The small molecule below binds the protein below.
Small molecule (SMILES): CC(=O)N1CCN(Cc2cccc(Cl)c2)[C@@H](CC(C)C)C1

Sequence of chain 1.A:
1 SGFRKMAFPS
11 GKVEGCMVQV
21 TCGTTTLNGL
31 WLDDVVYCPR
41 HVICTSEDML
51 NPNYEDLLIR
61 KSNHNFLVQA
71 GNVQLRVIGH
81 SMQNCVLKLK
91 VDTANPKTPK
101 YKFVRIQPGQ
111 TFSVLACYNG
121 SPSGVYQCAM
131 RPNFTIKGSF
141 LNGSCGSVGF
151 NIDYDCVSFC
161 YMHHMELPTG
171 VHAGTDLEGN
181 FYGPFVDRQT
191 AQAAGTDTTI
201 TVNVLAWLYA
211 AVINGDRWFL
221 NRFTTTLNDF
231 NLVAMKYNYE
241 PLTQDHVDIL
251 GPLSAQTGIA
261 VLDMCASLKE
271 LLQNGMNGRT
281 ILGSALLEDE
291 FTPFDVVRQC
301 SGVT

Binding-site contacts:
Ligand atom C16 contacts residue SER144 of chain 1.A at 3.9 Å.
Ligand atom C14 contacts residue HIS41 of chain 1.A at 3.5 Å.
Ligand atom C7 contacts residue CYS145 of chain 1.A at 3.8 Å (hydrophobic).
Ligand atom C10 contacts residue MET49 of chain 1.A at 3.8 Å (hydrophobic).
Ligand atom C13 contacts residue MET165 of chain 1.A at 3.9 Å (hydrophobic).
Ligand atom C12 contacts residue ARG188 of chain 1.A at 3.5 Å.
Ligand atom C6 contacts residue CYS145 of chain 1.A at 3.5 Å (hydrophobic).
Ligand atom C9 contacts residue MET49 of chain 1.A at 3.7 Å (hydrophobic).
Ligand atom C contacts residue THR25 of chain 1.A at 3.7 Å.
Ligand atom C11 contacts residue GLN189 of chain 1.A at 3.7 Å.
Ligand atom C7 contacts residue HIS164 of chain 1.A at 3.6 Å.
Ligand atom C2 contacts residue THR26 of chain 1.A at 3.8 Å.
Ligand atom C2 contacts residue THR25 of chain 1.A at 3.6 Å.
Ligand atom C5 contacts residue ASN142 of chain 1.A at 3.8 Å.
Ligand atom O contacts residue SER144 of chain 1.A at 3.1 Å (h-bond).
Ligand atom C11 contacts residue ARG188 of chain 1.A at 4.0 Å.
Ligand atom C15 contacts residue LEU141 of chain 1.A at 4.0 Å (hydrophobic).
Ligand atom C14 contacts residue MET49 of chain 1.A at 3.6 Å (hydrophobic).
Ligand atom O contacts residue LEU141 of chain 1.A at 3.3 Å (h-bond).
Ligand atom CL contacts residue HIS164 of chain 1.A at 3.8 Å.
Ligand atom C13 contacts residue MET49 of chain 1.A at 3.5 Å (hydrophobic).
Ligand atom C16 contacts residue CYS145 of chain 1.A at 1.6 Å (hydrophobic).
Ligand atom CL contacts residue ASP187 of chain 1.A at 3.2 Å.
Ligand atom C15 contacts residue GLY143 of chain 1.A at 3.8 Å.
Ligand atom C16 contacts residue HIS163 of chain 1.A at 3.6 Å.
Ligand atom CL contacts residue HIS41 of chain 1.A at 3.7 Å.
Ligand atom C15 contacts residue CYS145 of chain 1.A at 2.8 Å (hydrophobic).
Ligand atom O contacts residue CYS145 of chain 1.A at 3.2 Å (h-bond).
Ligand atom O contacts residue GLY143 of chain 1.A at 2.6 Å (h-bond).
Ligand atom O contacts residue ASN142 of chain 1.A at 3.4 Å.
Ligand atom CL contacts residue MET165 of chain 1.A at 3.3 Å.
Ligand atom C12 contacts residue MET49 of chain 1.A at 3.6 Å (hydrophobic).
Ligand atom CL contacts residue ARG188 of chain 1.A at 3.8 Å.
Ligand atom C14 contacts residue HIS164 of chain 1.A at 3.8 Å.
Ligand atom C8 contacts residue HIS41 of chain 1.A at 4.0 Å.
Ligand atom C11 contacts residue MET49 of chain 1.A at 3.7 Å (hydrophobic).
Ligand atom C12 contacts residue GLN189 of chain 1.A at 3.7 Å.
Ligand atom N contacts residue CYS145 of chain 1.A at 3.3 Å (h-bond).
Ligand atom C16 contacts residue HIS164 of chain 1.A at 3.9 Å.
Ligand atom C6 contacts residue HIS164 of chain 1.A at 4.0 Å.